Sequence of chain 1.B:
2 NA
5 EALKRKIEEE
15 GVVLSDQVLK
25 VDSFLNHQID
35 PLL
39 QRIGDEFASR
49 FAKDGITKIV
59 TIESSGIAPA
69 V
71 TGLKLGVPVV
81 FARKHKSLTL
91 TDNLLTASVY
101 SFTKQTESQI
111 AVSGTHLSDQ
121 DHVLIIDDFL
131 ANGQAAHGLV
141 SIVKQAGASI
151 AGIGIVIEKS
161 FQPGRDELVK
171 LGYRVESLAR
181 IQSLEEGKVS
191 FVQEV

Sequence of chain 1.A:
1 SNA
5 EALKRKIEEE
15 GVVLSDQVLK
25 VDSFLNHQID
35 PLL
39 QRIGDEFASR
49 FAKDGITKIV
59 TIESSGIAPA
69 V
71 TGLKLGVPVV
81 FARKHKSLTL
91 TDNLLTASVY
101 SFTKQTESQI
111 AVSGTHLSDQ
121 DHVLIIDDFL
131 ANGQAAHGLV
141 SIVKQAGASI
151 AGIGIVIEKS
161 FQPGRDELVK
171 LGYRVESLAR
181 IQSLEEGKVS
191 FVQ

Binding-site contacts:
Ligand atom O1C contacts residue NA1 of chain 1.E at 2.4 Å (h-bond).
Ligand atom C6 contacts residue PHE129 of chain 1.A at 3.5 Å (hydrophobic).
Ligand atom C2' contacts residue NA1 of chain 1.E at 3.5 Å.
Ligand atom C2 contacts residue PHE129 of chain 1.A at 3.5 Å (hydrophobic).
Ligand atom N1 contacts residue LEU23 of chain 1.A at 2.9 Å (h-bond).
Ligand atom O3B contacts residue THR103 of chain 1.A at 3.4 Å (h-bond).
Ligand atom O6 contacts residue LEU23 of chain 1.A at 3.1 Å (h-bond).
Ligand atom C5 contacts residue LYS159 of chain 1.A at 3.4 Å.
Ligand atom O1C contacts residue ASP128 of chain 1.A at 3.5 Å (salt-bridge).
Ligand atom O3D contacts residue NA1 of chain 1.E at 3.5 Å (h-bond).
Ligand atom O2D contacts residue SER63 of chain 1.A at 3.0 Å (h-bond).
Ligand atom C6 contacts residue LYS159 of chain 1.A at 3.6 Å.
Ligand atom O3C contacts residue LYS84 of chain 1.A at 3.4 Å (salt-bridge).
Ligand atom O2D contacts residue SER62 of chain 1.A at 2.8 Å (h-bond).
Ligand atom O2D contacts residue GLU61 of chain 1.A at 3.4 Å (salt-bridge).
Ligand atom N1 contacts residue PHE129 of chain 1.A at 3.4 Å.
Ligand atom O2' contacts residue NA1 of chain 1.E at 2.3 Å (h-bond).
Ligand atom O1B contacts residue ALA131 of chain 1.A at 3.3 Å.
Ligand atom O2D contacts residue LYS84 of chain 1.A at 3.5 Å (salt-bridge).
Ligand atom N7 contacts residue LYS159 of chain 1.A at 2.9 Å (salt-bridge).
Ligand atom O3' contacts residue NA1 of chain 1.E at 3.0 Å (h-bond).
Ligand atom PC contacts residue NA1 of chain 1.F at 3.6 Å.
Ligand atom PD contacts residue SER63 of chain 1.A at 3.6 Å.
Ligand atom O2A contacts residue SER101 of chain 1.A at 3.2 Å (h-bond).
Ligand atom O1C contacts residue NA1 of chain 1.F at 2.3 Å (h-bond).
Ligand atom PC contacts residue NA1 of chain 1.E at 3.2 Å.
Ligand atom O3D contacts residue ARG83 of chain 1.B at 3.0 Å (salt-bridge).
Ligand atom O2C contacts residue LYS84 of chain 1.A at 2.7 Å (salt-bridge).
Ligand atom N3 contacts residue LEU88 of chain 1.B at 3.4 Å.
Ligand atom N2 contacts residue PHE129 of chain 1.A at 3.5 Å.
Ligand atom C2 contacts residue LEU23 of chain 1.A at 3.4 Å (hydrophobic).
Ligand atom O3D contacts residue SER63 of chain 1.A at 2.6 Å (h-bond).
Ligand atom N2 contacts residue ASN30 of chain 1.A at 3.3 Å (h-bond).
Ligand atom O1B contacts residue ASN132 of chain 1.A at 2.7 Å (h-bond).
Ligand atom O6 contacts residue LYS159 of chain 1.A at 3.0 Å (salt-bridge).
Ligand atom C4 contacts residue LEU88 of chain 1.B at 3.5 Å (hydrophobic).
Ligand atom PC contacts residue LYS84 of chain 1.A at 3.6 Å.
Ligand atom O1D contacts residue ARG83 of chain 1.B at 2.9 Å (salt-bridge).
Ligand atom N2 contacts residue LEU23 of chain 1.A at 3.1 Å (h-bond).
Ligand atom O2' contacts residue PHE129 of chain 1.A at 3.5 Å.

A protein and the small-molecule ligand that binds it are described below.
Small molecule (SMILES): Nc1nc2c(ncn2[C@@H]2O[C@H](CO[P](=O)(O)OP(=O)(O)O)[C@@H](O[P](=O)(O)OP(=O)(O)O)[C@H]2O)c(=O)[nH]1